Binding-site contacts:
Ligand atom O4 contacts residue ASN187 of chain 1.A at 3.1 Å (h-bond).
Ligand atom C2 contacts residue ARG121 of chain 1.A at 4.2 Å.
Ligand atom O1 contacts residue ARG119 of chain 1.A at 3.3 Å (salt-bridge).
Ligand atom O3 contacts residue ARG119 of chain 1.A at 2.8 Å (salt-bridge).
Ligand atom O2 contacts residue ASN141 of chain 1.A at 4.5 Å.
Ligand atom C4 contacts residue ASN187 of chain 1.A at 3.8 Å.
Ligand atom C1 contacts residue ARG119 of chain 1.A at 3.8 Å.
Ligand atom O2 contacts residue CYS120 of chain 1.A at 4.0 Å.
Ligand atom C1 contacts residue ARG121 of chain 1.A at 4.3 Å.
Ligand atom C1 contacts residue ASN141 of chain 1.A at 3.5 Å.
Ligand atom O3 contacts residue ASN187 of chain 1.A at 2.8 Å (h-bond).
Ligand atom C6 contacts residue ARG121 of chain 1.A at 3.8 Å.
Ligand atom O2 contacts residue ARG119 of chain 1.A at 2.9 Å (salt-bridge).
Ligand atom O4 contacts residue GLY188 of chain 1.A at 2.8 Å (h-bond).
Ligand atom C3 contacts residue ASN187 of chain 1.A at 3.8 Å.
Ligand atom C4 contacts residue CYS186 of chain 1.A at 4.5 Å (hydrophobic).
Ligand atom C2 contacts residue CYS120 of chain 1.A at 4.0 Å (hydrophobic).
Ligand atom O3 contacts residue ILE185 of chain 1.A at 3.9 Å.
Ligand atom C2 contacts residue ASN141 of chain 1.A at 4.1 Å.
Ligand atom O3 contacts residue CYS186 of chain 1.A at 3.5 Å.
Ligand atom C5 contacts residue ARG121 of chain 1.A at 4.2 Å.
Ligand atom C4 contacts residue ILE185 of chain 1.A at 3.8 Å (hydrophobic).
Ligand atom O6 contacts residue ARG121 of chain 1.A at 3.5 Å.
Ligand atom C6 contacts residue ILE185 of chain 1.A at 4.1 Å (hydrophobic).
Ligand atom O5 contacts residue ARG121 of chain 1.A at 3.3 Å.
Ligand atom O4 contacts residue ILE185 of chain 1.A at 3.8 Å.
Ligand atom C3 contacts residue ARG119 of chain 1.A at 3.9 Å.
Ligand atom O4 contacts residue CYS186 of chain 1.A at 3.9 Å.
Ligand atom C3 contacts residue ILE185 of chain 1.A at 4.3 Å (hydrophobic).
Ligand atom O5 contacts residue ASN141 of chain 1.A at 3.9 Å.
Ligand atom C4 contacts residue GLY188 of chain 1.A at 4.2 Å.
Ligand atom C2 contacts residue ARG119 of chain 1.A at 3.8 Å.
Ligand atom O3 contacts residue CYS120 of chain 1.A at 4.0 Å.
Ligand atom O6 contacts residue GLU11 of chain 1.A at 4.1 Å.

Sequence of chain 1.A:
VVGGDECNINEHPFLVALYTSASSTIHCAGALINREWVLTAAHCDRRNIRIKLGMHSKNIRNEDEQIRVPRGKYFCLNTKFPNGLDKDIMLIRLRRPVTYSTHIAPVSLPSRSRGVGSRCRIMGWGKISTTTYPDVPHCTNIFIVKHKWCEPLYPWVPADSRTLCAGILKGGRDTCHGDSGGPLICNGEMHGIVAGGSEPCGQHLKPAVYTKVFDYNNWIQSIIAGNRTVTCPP

A protein and the small-molecule ligand that binds it are described below.
Small molecule (SMILES): OC[C@H]1O[C@H](O)[C@H](O)[C@@H](O)[C@@H]1O